Binding-site contacts:
Ligand atom CB contacts residue GLN9 of chain 1.A at 3.6 Å.
Ligand atom NE1 contacts residue THR119 of chain 2.A at 3.6 Å.
Ligand atom CE2 contacts residue HIS115 of chain 2.A at 3.8 Å.
Ligand atom CG2 contacts residue EDO1 of chain 1.I at 3.8 Å.
Ligand atom CZ3 contacts residue LEU94 of chain 2.A at 3.8 Å (hydrophobic).
Ligand atom CZ3 contacts residue PHE88 of chain 2.A at 3.8 Å (hydrophobic).
Ligand atom CG2 contacts residue GLN9 of chain 1.A at 3.7 Å.
Ligand atom CG contacts residue CYS7 of chain 1.A at 3.8 Å (hydrophobic).
Ligand atom CD contacts residue CYS7 of chain 1.A at 3.3 Å (hydrophobic).
Ligand atom NE1 contacts residue HIS115 of chain 2.A at 3.3 Å (h-bond).
Ligand atom CD2 contacts residue PHE10 of chain 1.A at 3.9 Å (hydrophobic).
Ligand atom CG contacts residue ARG93 of chain 2.A at 3.7 Å.
Ligand atom CE3 contacts residue PHE10 of chain 1.A at 3.6 Å (hydrophobic).
Ligand atom CZ2 contacts residue THR119 of chain 2.A at 3.7 Å.
Ligand atom CA contacts residue GLN9 of chain 1.A at 3.9 Å.
Ligand atom CH2 contacts residue PHE88 of chain 2.A at 3.5 Å (hydrophobic).
Ligand atom O contacts residue PHE10 of chain 1.A at 3.4 Å.
Ligand atom N contacts residue GLN9 of chain 1.A at 2.8 Å (h-bond).
Ligand atom CB contacts residue ARG93 of chain 2.A at 3.7 Å.
Ligand atom O contacts residue THR11 of chain 1.A at 3.0 Å (h-bond).
Ligand atom CD1 contacts residue PHE10 of chain 1.A at 3.8 Å (hydrophobic).
Ligand atom CH2 contacts residue PHE10 of chain 1.A at 3.9 Å (hydrophobic).
Ligand atom CE2 contacts residue THR119 of chain 2.A at 3.7 Å.
Ligand atom O contacts residue GLN9 of chain 1.A at 3.8 Å.
Ligand atom C contacts residue PHE10 of chain 1.A at 3.7 Å (hydrophobic).
Ligand atom C contacts residue GLN9 of chain 1.A at 3.5 Å.
Ligand atom CD contacts residue EDO1 of chain 1.I at 3.9 Å.
Ligand atom CA contacts residue GLN9 of chain 1.A at 3.2 Å.
Ligand atom CE3 contacts residue GLN9 of chain 1.A at 3.5 Å.
Ligand atom CD1 contacts residue THR119 of chain 2.A at 3.8 Å.
Ligand atom CZ3 contacts residue PHE10 of chain 1.A at 3.7 Å (hydrophobic).
Ligand atom CE2 contacts residue PHE10 of chain 1.A at 3.5 Å (hydrophobic).
Ligand atom O contacts residue ILE8 of chain 1.A at 3.5 Å.
Ligand atom CZ3 contacts residue ILE8 of chain 1.A at 3.9 Å (hydrophobic).
Ligand atom CE3 contacts residue ILE8 of chain 1.A at 3.6 Å (hydrophobic).
Ligand atom NE1 contacts residue PHE10 of chain 1.A at 3.5 Å.
Ligand atom CG1 contacts residue THR11 of chain 1.A at 3.6 Å.
Ligand atom O contacts residue GLN9 of chain 1.A at 2.9 Å (h-bond).
Ligand atom CG2 contacts residue THR11 of chain 1.A at 3.9 Å.
Ligand atom CZ2 contacts residue HIS115 of chain 2.A at 3.6 Å.

Sequence of chain 2.A:
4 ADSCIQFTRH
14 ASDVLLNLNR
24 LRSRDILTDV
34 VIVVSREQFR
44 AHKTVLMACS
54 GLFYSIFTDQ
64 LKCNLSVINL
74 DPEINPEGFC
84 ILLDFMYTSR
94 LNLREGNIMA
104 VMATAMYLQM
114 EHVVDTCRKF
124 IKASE

This protein binds this small molecule.
Small molecule (SMILES): CC[C@H](C)[C@H](NC(=O)[C@@H](NC(=O)[C@H](CC1=c2ccccc2=NC1)NC(C)=O)C(C)C)C(=O)N1CCC[C@H]1C(N)=O

Sequence of chain 1.A:
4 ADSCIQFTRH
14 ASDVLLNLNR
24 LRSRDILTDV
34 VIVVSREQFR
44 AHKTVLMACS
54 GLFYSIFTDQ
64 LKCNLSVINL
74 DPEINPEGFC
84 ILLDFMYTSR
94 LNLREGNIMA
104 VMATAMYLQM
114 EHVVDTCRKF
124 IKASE